This protein binds this small molecule.
Small molecule (SMILES): CC(=O)N[C@@H]1[C@@H](O)[C@H](O)[C@@H](CO)O[C@H]1O

Binding-site contacts:
Ligand atom O5 contacts residue TYR28 of chain 1.C at 3.8 Å.
Ligand atom O7 contacts residue ASN61 of chain 1.C at 3.8 Å.
Ligand atom C2 contacts residue ASN61 of chain 1.C at 2.5 Å.
Ligand atom O6 contacts residue TYR28 of chain 1.C at 3.2 Å.
Ligand atom C5 contacts residue ASN61 of chain 1.C at 3.7 Å.
Ligand atom C8 contacts residue ASN61 of chain 1.C at 4.0 Å.
Ligand atom C5 contacts residue TYR28 of chain 1.C at 3.6 Å (hydrophobic).
Ligand atom C6 contacts residue TYR28 of chain 1.C at 3.6 Å (hydrophobic).
Ligand atom C1 contacts residue TYR28 of chain 1.C at 3.7 Å (hydrophobic).
Ligand atom N2 contacts residue ASN61 of chain 1.C at 2.9 Å (h-bond).
Ligand atom C1 contacts residue ASN61 of chain 1.C at 1.4 Å.
Ligand atom C7 contacts residue ASN61 of chain 1.C at 3.6 Å.
Ligand atom O5 contacts residue ASN61 of chain 1.C at 2.4 Å (h-bond).
Ligand atom C4 contacts residue ASN61 of chain 1.C at 4.2 Å.
Ligand atom C3 contacts residue ASN61 of chain 1.C at 3.8 Å.

Sequence of chain 1.C:
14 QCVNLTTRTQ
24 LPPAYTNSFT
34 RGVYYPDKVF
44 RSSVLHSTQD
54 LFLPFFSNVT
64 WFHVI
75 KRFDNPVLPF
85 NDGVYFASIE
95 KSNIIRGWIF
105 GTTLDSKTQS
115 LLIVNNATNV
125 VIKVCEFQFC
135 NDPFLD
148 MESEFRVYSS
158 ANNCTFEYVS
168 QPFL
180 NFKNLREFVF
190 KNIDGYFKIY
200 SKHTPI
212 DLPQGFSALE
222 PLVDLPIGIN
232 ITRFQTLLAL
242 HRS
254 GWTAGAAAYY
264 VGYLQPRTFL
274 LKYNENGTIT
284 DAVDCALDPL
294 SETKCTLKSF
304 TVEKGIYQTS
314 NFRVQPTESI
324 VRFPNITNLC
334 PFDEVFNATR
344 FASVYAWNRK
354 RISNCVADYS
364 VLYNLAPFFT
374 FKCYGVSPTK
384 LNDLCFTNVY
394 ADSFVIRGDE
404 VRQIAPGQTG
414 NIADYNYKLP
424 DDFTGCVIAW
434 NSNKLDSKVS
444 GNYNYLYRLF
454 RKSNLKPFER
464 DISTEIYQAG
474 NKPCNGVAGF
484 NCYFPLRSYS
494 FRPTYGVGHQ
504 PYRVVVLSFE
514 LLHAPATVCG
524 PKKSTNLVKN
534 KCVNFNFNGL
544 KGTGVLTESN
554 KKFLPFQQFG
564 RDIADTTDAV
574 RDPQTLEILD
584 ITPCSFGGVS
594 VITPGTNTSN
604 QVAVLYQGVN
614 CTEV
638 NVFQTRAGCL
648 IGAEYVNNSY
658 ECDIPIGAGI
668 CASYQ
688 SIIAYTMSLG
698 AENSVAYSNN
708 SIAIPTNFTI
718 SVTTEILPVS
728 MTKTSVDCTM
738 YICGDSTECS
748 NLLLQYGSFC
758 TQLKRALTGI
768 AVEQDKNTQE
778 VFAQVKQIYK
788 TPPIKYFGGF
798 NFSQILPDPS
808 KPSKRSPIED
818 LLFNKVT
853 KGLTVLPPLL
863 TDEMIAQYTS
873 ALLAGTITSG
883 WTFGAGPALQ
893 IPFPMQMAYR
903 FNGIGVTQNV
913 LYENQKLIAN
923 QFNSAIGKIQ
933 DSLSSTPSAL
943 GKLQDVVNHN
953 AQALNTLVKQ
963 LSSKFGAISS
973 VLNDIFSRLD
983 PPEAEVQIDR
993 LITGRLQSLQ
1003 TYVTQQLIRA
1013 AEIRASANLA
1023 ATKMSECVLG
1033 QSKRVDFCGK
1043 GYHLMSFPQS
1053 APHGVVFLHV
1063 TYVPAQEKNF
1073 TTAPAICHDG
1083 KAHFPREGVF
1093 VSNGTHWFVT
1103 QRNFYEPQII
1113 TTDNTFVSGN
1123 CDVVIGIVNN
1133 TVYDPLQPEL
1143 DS